Binding-site contacts:
Ligand atom N2 contacts residue ILE211 of chain 46.E at 4.3 Å.
Ligand atom C7 contacts residue ASN212 of chain 46.E at 3.9 Å.
Ligand atom N2 contacts residue ASN212 of chain 46.E at 2.9 Å (h-bond).
Ligand atom O5 contacts residue ASN212 of chain 46.E at 2.4 Å (h-bond).
Ligand atom C2 contacts residue ASN212 of chain 46.E at 2.4 Å.
Ligand atom C5 contacts residue ASN212 of chain 46.E at 3.7 Å.
Ligand atom C3 contacts residue ASN212 of chain 46.E at 3.8 Å.
Ligand atom C1 contacts residue ILE211 of chain 46.E at 4.2 Å (hydrophobic).
Ligand atom O7 contacts residue ASN212 of chain 46.E at 4.5 Å.
Ligand atom C4 contacts residue ASN212 of chain 46.E at 4.2 Å.
Ligand atom C1 contacts residue ASN212 of chain 46.E at 1.4 Å.

Sequence of chain 46.E:
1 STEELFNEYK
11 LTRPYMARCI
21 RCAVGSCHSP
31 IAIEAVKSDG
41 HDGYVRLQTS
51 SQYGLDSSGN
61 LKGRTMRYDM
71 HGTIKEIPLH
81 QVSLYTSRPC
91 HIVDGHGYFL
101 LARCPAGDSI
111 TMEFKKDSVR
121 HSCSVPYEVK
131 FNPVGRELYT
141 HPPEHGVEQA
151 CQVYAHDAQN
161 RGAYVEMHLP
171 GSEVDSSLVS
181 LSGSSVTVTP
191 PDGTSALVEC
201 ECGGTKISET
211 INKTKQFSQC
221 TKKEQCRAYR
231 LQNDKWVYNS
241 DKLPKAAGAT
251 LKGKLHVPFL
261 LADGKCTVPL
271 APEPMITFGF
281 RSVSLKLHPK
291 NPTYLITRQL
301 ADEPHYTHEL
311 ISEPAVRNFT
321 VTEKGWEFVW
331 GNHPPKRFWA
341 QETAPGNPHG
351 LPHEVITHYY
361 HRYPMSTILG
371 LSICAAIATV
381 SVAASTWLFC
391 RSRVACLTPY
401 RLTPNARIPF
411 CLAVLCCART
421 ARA

The small molecule below binds the protein below.
Small molecule (SMILES): CC(=O)N[C@@H]1[C@@H](O)[C@H](O)[C@@H](CO)O[C@H]1O